A protein and the small-molecule ligand that binds it are described below.
Small molecule (SMILES): C[C@]12CC[C@@H]3c4ccc(O)cc4CC[C@H]3[C@@H]1CC[C@@H]2O

Binding-site contacts:
Ligand atom C6 contacts residue MET125 of chain 1.A at 4.0 Å (hydrophobic).
Ligand atom C10 contacts residue LEU293 of chain 1.A at 4.1 Å (hydrophobic).
Ligand atom O17 contacts residue ARG292 of chain 1.A at 2.4 Å (salt-bridge).
Ligand atom C17 contacts residue ARG292 of chain 1.A at 3.6 Å.
Ligand atom C3 contacts residue SER129 of chain 1.A at 3.7 Å.
Ligand atom C3 contacts residue S6H1 of chain 1.E at 4.0 Å.
Ligand atom C6 contacts residue PHE302 of chain 1.A at 4.0 Å (hydrophobic).
Ligand atom C8 contacts residue S6H1 of chain 1.E at 4.0 Å.
Ligand atom O3 contacts residue PHE311 of chain 1.A at 4.1 Å.
Ligand atom C11 contacts residue HIS289 of chain 1.A at 3.5 Å.
Ligand atom C4 contacts residue S6H1 of chain 1.E at 3.7 Å.
Ligand atom O3 contacts residue SER129 of chain 1.A at 3.2 Å.
Ligand atom C6 contacts residue S6H1 of chain 1.E at 4.1 Å.
Ligand atom O3 contacts residue MET307 of chain 1.A at 3.7 Å.
Ligand atom C18 contacts residue S6E1 of chain 1.D at 4.0 Å.
Ligand atom C2 contacts residue PHE311 of chain 1.A at 4.0 Å (hydrophobic).
Ligand atom C10 contacts residue S6H1 of chain 1.E at 3.9 Å.
Ligand atom C4 contacts residue MET307 of chain 1.A at 3.8 Å (hydrophobic).
Ligand atom C8 contacts residue S6E1 of chain 1.D at 4.0 Å.
Ligand atom C4 contacts residue S6E1 of chain 1.D at 3.7 Å.
Ligand atom C3 contacts residue MET307 of chain 1.A at 3.8 Å (hydrophobic).
Ligand atom C5 contacts residue S6E1 of chain 1.D at 3.6 Å.
Ligand atom C3 contacts residue S6E1 of chain 1.D at 4.0 Å.
Ligand atom C16 contacts residue ASP87 of chain 1.A at 3.5 Å.
Ligand atom C12 contacts residue HIS289 of chain 1.A at 3.6 Å.
Ligand atom C4 contacts residue SER129 of chain 1.A at 3.3 Å.
Ligand atom C12 contacts residue ARG292 of chain 1.A at 3.8 Å.
Ligand atom C16 contacts residue LEU88 of chain 1.A at 3.9 Å (hydrophobic).
Ligand atom C17 contacts residue ASP87 of chain 1.A at 3.4 Å.
Ligand atom O3 contacts residue PHE133 of chain 1.A at 3.2 Å.
Ligand atom O17 contacts residue ASP87 of chain 1.A at 3.2 Å (salt-bridge).
Ligand atom C7 contacts residue LEU122 of chain 1.A at 3.7 Å (hydrophobic).
Ligand atom C18 contacts residue HIS289 of chain 1.A at 3.5 Å.
Ligand atom O17 contacts residue SER90 of chain 1.A at 3.2 Å (h-bond).
Ligand atom C5 contacts residue S6H1 of chain 1.E at 3.6 Å.
Ligand atom C2 contacts residue LEU293 of chain 1.A at 3.4 Å (hydrophobic).
Ligand atom C10 contacts residue S6E1 of chain 1.D at 3.9 Å.
Ligand atom C1 contacts residue LEU293 of chain 1.A at 3.5 Å (hydrophobic).
Ligand atom C18 contacts residue S6H1 of chain 1.E at 3.9 Å.
Ligand atom C3 contacts residue LEU293 of chain 1.A at 3.9 Å (hydrophobic).

Sequence of chain 1.A:
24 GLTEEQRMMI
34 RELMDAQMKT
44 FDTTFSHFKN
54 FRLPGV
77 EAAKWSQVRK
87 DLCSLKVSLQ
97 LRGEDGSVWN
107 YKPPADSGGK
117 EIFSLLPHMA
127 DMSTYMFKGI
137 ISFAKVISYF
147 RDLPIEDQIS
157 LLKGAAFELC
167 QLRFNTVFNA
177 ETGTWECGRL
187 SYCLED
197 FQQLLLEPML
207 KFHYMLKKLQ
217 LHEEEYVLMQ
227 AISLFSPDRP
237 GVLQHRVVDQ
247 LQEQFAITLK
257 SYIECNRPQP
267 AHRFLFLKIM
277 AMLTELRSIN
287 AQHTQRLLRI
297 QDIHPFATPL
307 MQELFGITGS